Sequence of chain 1.A:
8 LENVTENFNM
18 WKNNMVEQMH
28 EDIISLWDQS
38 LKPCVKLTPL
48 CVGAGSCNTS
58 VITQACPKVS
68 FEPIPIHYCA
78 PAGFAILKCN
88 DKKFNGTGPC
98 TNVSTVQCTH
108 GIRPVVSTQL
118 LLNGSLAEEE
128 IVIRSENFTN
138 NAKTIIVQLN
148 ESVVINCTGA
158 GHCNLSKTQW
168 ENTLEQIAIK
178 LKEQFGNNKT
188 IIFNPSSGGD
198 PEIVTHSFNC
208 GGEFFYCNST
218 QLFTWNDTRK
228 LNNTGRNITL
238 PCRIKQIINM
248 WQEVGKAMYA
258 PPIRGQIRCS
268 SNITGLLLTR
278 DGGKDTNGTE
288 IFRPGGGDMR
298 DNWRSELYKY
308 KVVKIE

This small molecule binds to this protein.
Small molecule (SMILES): CC(=O)N[C@@H]1[C@@H](O)[C@H](O)[C@@H](CO)O[C@H]1O

Binding-site contacts:
Ligand atom O7 contacts residue ASN215 of chain 1.A at 3.7 Å.
Ligand atom C1 contacts residue THR217 of chain 1.A at 4.0 Å.
Ligand atom C7 contacts residue THR217 of chain 1.A at 4.3 Å.
Ligand atom C8 contacts residue ASN215 of chain 1.A at 3.2 Å.
Ligand atom O7 contacts residue THR217 of chain 1.A at 3.6 Å.
Ligand atom C3 contacts residue ASN215 of chain 1.A at 3.8 Å.
Ligand atom O5 contacts residue ASN215 of chain 1.A at 2.4 Å (h-bond).
Ligand atom C4 contacts residue ASN215 of chain 1.A at 4.2 Å.
Ligand atom O6 contacts residue ASN215 of chain 1.A at 4.0 Å.
Ligand atom C7 contacts residue ASN215 of chain 1.A at 3.0 Å.
Ligand atom C1 contacts residue ASN215 of chain 1.A at 1.4 Å.
Ligand atom C8 contacts residue GLN218 of chain 1.A at 3.6 Å.
Ligand atom O5 contacts residue THR217 of chain 1.A at 4.0 Å.
Ligand atom C2 contacts residue THR217 of chain 1.A at 3.9 Å.
Ligand atom C2 contacts residue ASN215 of chain 1.A at 2.5 Å.
Ligand atom N2 contacts residue ASN215 of chain 1.A at 3.0 Å (h-bond).
Ligand atom C5 contacts residue ASN215 of chain 1.A at 3.7 Å.
Ligand atom O7 contacts residue GLN218 of chain 1.A at 4.4 Å.
Ligand atom C8 contacts residue PRO238 of chain 1.A at 3.7 Å (hydrophobic).